Sequence of chain 1.C:
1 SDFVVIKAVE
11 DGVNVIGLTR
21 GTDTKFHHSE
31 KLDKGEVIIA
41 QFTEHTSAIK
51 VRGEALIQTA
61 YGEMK

Sequence of chain 1.B:
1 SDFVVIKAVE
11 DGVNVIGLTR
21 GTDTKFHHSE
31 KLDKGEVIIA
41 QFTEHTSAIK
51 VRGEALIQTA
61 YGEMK

Binding-site contacts:
Ligand atom CE2 contacts residue GLU44 of chain 1.B at 3.5 Å.
Ligand atom O contacts residue GLN41 of chain 1.C at 3.9 Å.
Ligand atom CD2 contacts residue THR43 of chain 1.B at 3.7 Å.
Ligand atom CZ2 contacts residue GLU44 of chain 1.B at 3.6 Å.
Ligand atom CE2 contacts residue THR43 of chain 1.B at 4.1 Å.
Ligand atom CD1 contacts residue THR43 of chain 1.B at 3.8 Å.
Ligand atom CD1 contacts residue GLU44 of chain 1.B at 3.7 Å.
Ligand atom CD1 contacts residue SER1 of chain 1.B at 3.7 Å.
Ligand atom O contacts residue ARG20 of chain 1.B at 4.1 Å.
Ligand atom CD1 contacts residue PHE42 of chain 1.B at 4.3 Å (hydrophobic).
Ligand atom CA contacts residue PHE42 of chain 1.B at 4.4 Å (hydrophobic).
Ligand atom O contacts residue SER1 of chain 1.C at 3.8 Å.
Ligand atom CH2 contacts residue GLU44 of chain 1.B at 3.9 Å.
Ligand atom N contacts residue PHE42 of chain 1.B at 4.1 Å.
Ligand atom CG contacts residue PHE42 of chain 1.B at 4.3 Å (hydrophobic).
Ligand atom CD2 contacts residue GLU44 of chain 1.B at 3.6 Å.
Ligand atom CG contacts residue SER1 of chain 1.B at 4.0 Å.
Ligand atom CB contacts residue GLU44 of chain 1.B at 4.5 Å.
Ligand atom CA contacts residue GLN41 of chain 1.C at 4.2 Å.
Ligand atom CB contacts residue SER1 of chain 1.B at 3.7 Å.
Ligand atom C contacts residue SER1 of chain 1.C at 4.4 Å.
Ligand atom CE3 contacts residue GLU44 of chain 1.B at 4.0 Å.
Ligand atom NE1 contacts residue GLU44 of chain 1.B at 3.6 Å (salt-bridge).
Ligand atom NE1 contacts residue THR43 of chain 1.B at 4.2 Å.
Ligand atom CA contacts residue SER1 of chain 1.B at 3.4 Å.
Ligand atom CG contacts residue GLU44 of chain 1.B at 3.7 Å.
Ligand atom CG contacts residue THR43 of chain 1.B at 3.5 Å.
Ligand atom CD2 contacts residue ARG20 of chain 1.B at 4.3 Å.
Ligand atom N contacts residue SER1 of chain 1.C at 4.0 Å.
Ligand atom CB contacts residue PHE42 of chain 1.B at 3.5 Å (hydrophobic).
Ligand atom CG contacts residue ARG20 of chain 1.B at 4.3 Å.
Ligand atom CZ3 contacts residue ARG20 of chain 1.B at 3.9 Å.
Ligand atom CB contacts residue ARG20 of chain 1.B at 3.6 Å.
Ligand atom N contacts residue ASP2 of chain 1.B at 4.3 Å.
Ligand atom N contacts residue SER1 of chain 1.B at 3.6 Å.
Ligand atom N contacts residue GLN41 of chain 1.C at 3.1 Å (h-bond).
Ligand atom CE3 contacts residue THR43 of chain 1.B at 4.0 Å.
Ligand atom CE3 contacts residue ARG20 of chain 1.B at 3.6 Å.
Ligand atom CZ3 contacts residue GLU44 of chain 1.B at 4.1 Å.
Ligand atom CB contacts residue THR43 of chain 1.B at 3.8 Å.

This protein binds this small molecule.
Small molecule (SMILES): N[C@@H](Cc1c[nH]c2ccccc12)C(=O)O